Binding-site contacts:
Ligand atom O contacts residue ARG319 of chain 1.B at 3.1 Å (salt-bridge).
Ligand atom OXT contacts residue TRP333 of chain 1.B at 3.6 Å.
Ligand atom CD contacts residue GLU429 of chain 1.B at 4.3 Å.
Ligand atom O09 contacts residue GLY426 of chain 1.B at 3.8 Å.
Ligand atom CA contacts residue ASP274 of chain 1.B at 3.7 Å.
Ligand atom O contacts residue ASN441 of chain 1.B at 3.4 Å (h-bond).
Ligand atom OXT contacts residue SER440 of chain 1.B at 4.1 Å.
Ligand atom N contacts residue TYR444 of chain 1.B at 3.3 Å (h-bond).
Ligand atom O09 contacts residue LEU635 of chain 1.B at 4.0 Å.
Ligand atom CG contacts residue GLY426 of chain 1.B at 4.2 Å.
Ligand atom O09 contacts residue CYS427 of chain 1.B at 3.6 Å (h-bond).
Ligand atom CD contacts residue CYS427 of chain 1.B at 4.0 Å (hydrophobic).
Ligand atom CD contacts residue TYR444 of chain 1.B at 3.4 Å (hydrophobic).
Ligand atom C contacts residue MET155 of chain 1.B at 4.2 Å (hydrophobic).
Ligand atom CB contacts residue SER440 of chain 1.B at 3.9 Å.
Ligand atom C contacts residue SER440 of chain 1.B at 4.1 Å.
Ligand atom O contacts residue TRP333 of chain 1.B at 4.3 Å.
Ligand atom CB contacts residue GLY426 of chain 1.B at 4.2 Å.
Ligand atom CG contacts residue SER440 of chain 1.B at 4.3 Å.
Ligand atom O contacts residue TYR444 of chain 1.B at 3.9 Å.
Ligand atom CA contacts residue TYR444 of chain 1.B at 4.4 Å (hydrophobic).
Ligand atom CB contacts residue TRP333 of chain 1.B at 3.7 Å (hydrophobic).
Ligand atom CD contacts residue SER440 of chain 1.B at 4.1 Å.
Ligand atom OXT contacts residue ASP274 of chain 1.B at 3.1 Å (salt-bridge).
Ligand atom OXT contacts residue MET155 of chain 1.B at 3.4 Å.
Ligand atom CB contacts residue ASP274 of chain 1.B at 3.3 Å.
Ligand atom C contacts residue ASN441 of chain 1.B at 4.0 Å.
Ligand atom CA contacts residue SER440 of chain 1.B at 3.4 Å.
Ligand atom N contacts residue ASN441 of chain 1.B at 4.4 Å.
Ligand atom CD contacts residue GLN639 of chain 1.B at 3.5 Å.
Ligand atom OXT contacts residue ARG319 of chain 1.B at 2.7 Å (salt-bridge).
Ligand atom C contacts residue ARG319 of chain 1.B at 3.7 Å.
Ligand atom CG contacts residue GLU429 of chain 1.B at 3.8 Å.
Ligand atom O09 contacts residue GLU429 of chain 1.B at 2.4 Å (salt-bridge).
Ligand atom C contacts residue TRP333 of chain 1.B at 3.9 Å (hydrophobic).
Ligand atom N contacts residue SER440 of chain 1.B at 3.1 Å (h-bond).
Ligand atom O09 contacts residue SER440 of chain 1.B at 3.3 Å.
Ligand atom C contacts residue ASP274 of chain 1.B at 3.9 Å.
Ligand atom CG contacts residue CYS427 of chain 1.B at 3.6 Å (hydrophobic).
Ligand atom CD contacts residue LEU635 of chain 1.B at 4.1 Å (hydrophobic).

A small-molecule ligand and the protein it binds are described below.
Small molecule (SMILES): O=C(O)[C@H]1C[C@H](O)CN1

Sequence of chain 1.B:
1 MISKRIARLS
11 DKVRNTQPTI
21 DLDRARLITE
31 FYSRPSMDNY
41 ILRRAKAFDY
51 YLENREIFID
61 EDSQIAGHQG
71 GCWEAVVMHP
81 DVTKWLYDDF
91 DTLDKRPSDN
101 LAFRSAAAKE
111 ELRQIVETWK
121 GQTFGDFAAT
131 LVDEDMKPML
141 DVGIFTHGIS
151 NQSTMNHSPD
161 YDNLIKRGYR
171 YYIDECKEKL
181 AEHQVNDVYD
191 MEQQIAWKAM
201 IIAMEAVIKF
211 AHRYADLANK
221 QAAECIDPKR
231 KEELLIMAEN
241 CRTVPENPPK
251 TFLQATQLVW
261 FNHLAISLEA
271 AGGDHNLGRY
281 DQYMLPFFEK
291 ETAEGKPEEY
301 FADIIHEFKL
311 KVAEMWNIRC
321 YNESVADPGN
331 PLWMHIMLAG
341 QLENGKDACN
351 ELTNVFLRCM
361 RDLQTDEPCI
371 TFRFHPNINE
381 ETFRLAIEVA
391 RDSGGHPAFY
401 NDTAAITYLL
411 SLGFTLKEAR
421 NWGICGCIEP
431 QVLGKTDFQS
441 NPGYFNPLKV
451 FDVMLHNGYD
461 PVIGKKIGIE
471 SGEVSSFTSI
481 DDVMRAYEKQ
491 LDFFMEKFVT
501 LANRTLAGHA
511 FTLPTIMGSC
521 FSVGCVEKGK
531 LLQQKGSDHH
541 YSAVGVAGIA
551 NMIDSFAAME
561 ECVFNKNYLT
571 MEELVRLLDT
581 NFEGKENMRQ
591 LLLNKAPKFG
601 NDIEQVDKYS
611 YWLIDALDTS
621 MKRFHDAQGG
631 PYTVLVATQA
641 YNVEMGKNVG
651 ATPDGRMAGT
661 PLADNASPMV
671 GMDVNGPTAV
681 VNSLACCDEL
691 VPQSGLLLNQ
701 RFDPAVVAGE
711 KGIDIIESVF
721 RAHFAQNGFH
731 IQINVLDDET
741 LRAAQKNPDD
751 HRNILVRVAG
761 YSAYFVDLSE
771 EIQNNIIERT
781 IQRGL